Binding-site contacts:
Ligand atom CAN contacts residue VAL107 of chain 1.B at 3.7 Å (hydrophobic).
Ligand atom CAI contacts residue ASP187 of chain 1.B at 3.6 Å.
Ligand atom C6 contacts residue LEU176 of chain 1.B at 3.6 Å (hydrophobic).
Ligand atom NBL contacts residue GLU117 of chain 1.B at 3.7 Å.
Ligand atom CAZ contacts residue ALA110 of chain 1.B at 3.8 Å (hydrophobic).
Ligand atom C6 contacts residue ALA110 of chain 1.B at 3.7 Å (hydrophobic).
Ligand atom CLL contacts residue ASP187 of chain 1.B at 3.7 Å.
Ligand atom CAF contacts residue GLU77 of chain 1.B at 3.8 Å.
Ligand atom C6 contacts residue TYR109 of chain 1.B at 3.8 Å (hydrophobic).
Ligand atom CLL contacts residue ILE91 of chain 1.B at 3.8 Å.
Ligand atom NAX contacts residue ALA110 of chain 1.B at 2.8 Å (h-bond).
Ligand atom OAG contacts residue VAL107 of chain 1.B at 3.8 Å.
Ligand atom CAB contacts residue VAL107 of chain 1.B at 3.7 Å (hydrophobic).
Ligand atom CAJ contacts residue VAL105 of chain 1.B at 3.4 Å (hydrophobic).
Ligand atom C6 contacts residue ALA58 of chain 1.B at 3.7 Å (hydrophobic).
Ligand atom OAW contacts residue VAL38 of chain 1.B at 3.7 Å.
Ligand atom CAN contacts residue ALA58 of chain 1.B at 3.9 Å (hydrophobic).
Ligand atom C4 contacts residue LEU176 of chain 1.B at 3.7 Å (hydrophobic).
Ligand atom N1 contacts residue ALA110 of chain 1.B at 3.0 Å (h-bond).
Ligand atom CAI contacts residue GLU77 of chain 1.B at 3.6 Å.
Ligand atom CBK contacts residue GLU117 of chain 1.B at 3.5 Å.
Ligand atom OAH contacts residue ASP187 of chain 1.B at 3.2 Å (salt-bridge).
Ligand atom OAG contacts residue LYS60 of chain 1.B at 3.5 Å.
Ligand atom OBH contacts residue ASN114 of chain 1.B at 3.8 Å.
Ligand atom CBA contacts residue ALA110 of chain 1.B at 3.8 Å (hydrophobic).
Ligand atom C6 contacts residue GLU108 of chain 1.B at 3.4 Å.
Ligand atom OBH contacts residue LEU176 of chain 1.B at 3.8 Å.
Ligand atom CLK contacts residue VAL38 of chain 1.B at 3.8 Å.
Ligand atom CBJ contacts residue GLU117 of chain 1.B at 3.4 Å.
Ligand atom CBF contacts residue LEU176 of chain 1.B at 3.8 Å (hydrophobic).
Ligand atom CLL contacts residue LEU176 of chain 1.B at 3.8 Å.
Ligand atom N1 contacts residue TYR109 of chain 1.B at 3.7 Å.
Ligand atom C2 contacts residue ALA110 of chain 1.B at 3.8 Å (hydrophobic).
Ligand atom C5 contacts residue LEU176 of chain 1.B at 3.5 Å (hydrophobic).
Ligand atom CLL contacts residue ALA186 of chain 1.B at 3.2 Å.
Ligand atom CBD contacts residue LEU30 of chain 1.B at 3.7 Å (hydrophobic).
Ligand atom CLK contacts residue LYS60 of chain 1.B at 3.7 Å.
Ligand atom CLK contacts residue VAL107 of chain 1.B at 3.8 Å.
Ligand atom CBA contacts residue GLY113 of chain 1.B at 3.6 Å.
Ligand atom CAY contacts residue ALA110 of chain 1.B at 3.6 Å (hydrophobic).

Sequence of chain 1.B:
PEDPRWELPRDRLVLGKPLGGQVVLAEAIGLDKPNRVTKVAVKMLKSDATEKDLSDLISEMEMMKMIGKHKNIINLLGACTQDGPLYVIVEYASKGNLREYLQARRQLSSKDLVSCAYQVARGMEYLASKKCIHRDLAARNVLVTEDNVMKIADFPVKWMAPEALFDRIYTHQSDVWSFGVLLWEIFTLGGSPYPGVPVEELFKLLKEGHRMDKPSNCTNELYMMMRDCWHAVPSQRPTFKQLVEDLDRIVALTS

The protein below binds the small molecule below.
Small molecule (SMILES): COc1cc(OC)c(Cl)c(N2Cc3cnc(NC(C)C)nc3N([C@H]3CCN(C(=O)/C=C/CN(C)C)C3)C2=O)c1Cl